Binding-site contacts:
Ligand atom O7 contacts residue ASN351 of chain 1.C at 4.2 Å.
Ligand atom C7 contacts residue ASN351 of chain 1.C at 3.9 Å.
Ligand atom C5 contacts residue ASN351 of chain 1.C at 3.7 Å.
Ligand atom C2 contacts residue ASN351 of chain 1.C at 2.4 Å.
Ligand atom N2 contacts residue ASN351 of chain 1.C at 2.9 Å (h-bond).
Ligand atom C1 contacts residue ASN351 of chain 1.C at 1.4 Å.
Ligand atom O5 contacts residue ASN351 of chain 1.C at 2.4 Å (h-bond).
Ligand atom C3 contacts residue ASN351 of chain 1.C at 3.8 Å.
Ligand atom C4 contacts residue ASN351 of chain 1.C at 4.2 Å.

Sequence of chain 1.C:
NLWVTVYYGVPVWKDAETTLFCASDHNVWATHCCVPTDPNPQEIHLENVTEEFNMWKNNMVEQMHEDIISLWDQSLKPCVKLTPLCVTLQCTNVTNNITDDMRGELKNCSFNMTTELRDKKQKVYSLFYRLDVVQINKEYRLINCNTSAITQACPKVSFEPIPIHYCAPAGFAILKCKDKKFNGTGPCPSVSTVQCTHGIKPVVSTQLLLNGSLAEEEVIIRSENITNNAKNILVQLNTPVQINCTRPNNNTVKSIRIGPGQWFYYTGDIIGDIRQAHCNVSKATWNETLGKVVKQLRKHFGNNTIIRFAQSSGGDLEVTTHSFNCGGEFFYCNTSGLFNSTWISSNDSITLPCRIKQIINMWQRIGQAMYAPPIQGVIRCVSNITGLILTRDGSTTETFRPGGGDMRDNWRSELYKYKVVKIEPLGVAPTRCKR

This protein binds this small molecule.
Small molecule (SMILES): CC(=O)N[C@@H]1[C@@H](O)[C@H](O)[C@@H](CO)O[C@H]1O